This protein binds this small molecule.
Small molecule (SMILES): CC(=O)N[C@H]1[C@H](O[C@H]2[C@H](O)[C@@H](NC(C)=O)CO[C@@H]2CO)O[C@H](CO)[C@@H](O[C@H]2O[C@H](CO[C@@H]3O[C@H](CO)[C@@H](O)[C@H](O)[C@@H]3O[C@H]3O[C@H](CO)[C@@H](O)[C@H](O)[C@H]3NC(C)=O)[C@@H](O)[C@H](O)[C@@H]2O)[C@@H]1O

Binding-site contacts:
Ligand atom O4 contacts residue TYR40 of chain 1.B at 4.3 Å.
Ligand atom O7 contacts residue ASP42 of chain 1.B at 3.7 Å.
Ligand atom O5 contacts residue TYR40 of chain 1.B at 3.7 Å.
Ligand atom C1 contacts residue TYR40 of chain 1.B at 3.6 Å (hydrophobic).
Ligand atom O5 contacts residue VAL126 of chain 1.B at 4.1 Å.
Ligand atom C4 contacts residue TYR40 of chain 1.B at 4.3 Å (hydrophobic).
Ligand atom C2 contacts residue ASN24 of chain 1.B at 2.4 Å.
Ligand atom C6 contacts residue TYR40 of chain 1.B at 3.0 Å (hydrophobic).
Ligand atom C1 contacts residue ASN24 of chain 1.B at 1.4 Å.
Ligand atom O5 contacts residue THR26 of chain 1.B at 4.2 Å.
Ligand atom O5 contacts residue TYR40 of chain 1.B at 3.7 Å.
Ligand atom C4 contacts residue ASN24 of chain 1.B at 4.2 Å.
Ligand atom C2 contacts residue TYR40 of chain 1.B at 3.8 Å (hydrophobic).
Ligand atom C6 contacts residue TYR40 of chain 1.B at 3.6 Å (hydrophobic).
Ligand atom O7 contacts residue ASN24 of chain 1.B at 3.3 Å (h-bond).
Ligand atom C7 contacts residue PHE41 of chain 1.B at 4.2 Å (hydrophobic).
Ligand atom O7 contacts residue PHE41 of chain 1.B at 3.0 Å.
Ligand atom C7 contacts residue TYR40 of chain 1.B at 4.3 Å (hydrophobic).
Ligand atom C6 contacts residue THR38 of chain 1.B at 4.4 Å.
Ligand atom O6 contacts residue THR26 of chain 1.B at 2.8 Å (h-bond).
Ligand atom C6 contacts residue GLN166 of chain 1.B at 3.7 Å.
Ligand atom N2 contacts residue ASN24 of chain 1.B at 2.8 Å (h-bond).
Ligand atom O6 contacts residue GLN166 of chain 1.B at 4.0 Å.
Ligand atom O7 contacts residue TYR40 of chain 1.B at 3.4 Å (h-bond).
Ligand atom O6 contacts residue ALA25 of chain 1.B at 4.0 Å.
Ligand atom O5 contacts residue ASN24 of chain 1.B at 2.4 Å (h-bond).
Ligand atom C6 contacts residue THR26 of chain 1.B at 3.8 Å.
Ligand atom O6 contacts residue ILE164 of chain 1.B at 4.0 Å.
Ligand atom O5 contacts residue TYR40 of chain 1.B at 4.3 Å.
Ligand atom C3 contacts residue ASN24 of chain 1.B at 3.8 Å.
Ligand atom C8 contacts residue ARG159 of chain 1.B at 3.8 Å.
Ligand atom C6 contacts residue TYR40 of chain 1.B at 4.3 Å (hydrophobic).
Ligand atom O6 contacts residue TYR40 of chain 1.B at 4.2 Å.
Ligand atom C7 contacts residue ASN24 of chain 1.B at 3.4 Å.
Ligand atom C5 contacts residue ASN24 of chain 1.B at 3.7 Å.
Ligand atom O6 contacts residue LYS123 of chain 1.B at 3.0 Å (salt-bridge).
Ligand atom C5 contacts residue TYR40 of chain 1.B at 4.0 Å (hydrophobic).
Ligand atom C5 contacts residue TYR40 of chain 1.B at 3.4 Å (hydrophobic).
Ligand atom C1 contacts residue TYR40 of chain 1.B at 4.4 Å (hydrophobic).
Ligand atom C6 contacts residue LYS123 of chain 1.B at 4.2 Å.

Sequence of chain 1.B:
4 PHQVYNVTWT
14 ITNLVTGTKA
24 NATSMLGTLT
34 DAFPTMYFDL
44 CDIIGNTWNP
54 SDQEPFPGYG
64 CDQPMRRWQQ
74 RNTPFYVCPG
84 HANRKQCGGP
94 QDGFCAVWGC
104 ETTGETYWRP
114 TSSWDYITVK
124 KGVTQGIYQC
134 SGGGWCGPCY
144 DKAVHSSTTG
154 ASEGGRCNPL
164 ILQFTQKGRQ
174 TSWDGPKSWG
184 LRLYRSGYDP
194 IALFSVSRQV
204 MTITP